Binding-site contacts:
Ligand atom C3 contacts residue ASN1129 of chain 1.A at 3.8 Å.
Ligand atom C7 contacts residue ASN1129 of chain 1.A at 3.5 Å.
Ligand atom C6 contacts residue PHE1134 of chain 1.A at 3.5 Å (hydrophobic).
Ligand atom C5 contacts residue HIS1132 of chain 1.A at 4.2 Å.
Ligand atom C1 contacts residue THR1131 of chain 1.A at 3.8 Å.
Ligand atom C3 contacts residue THR1131 of chain 1.A at 4.3 Å.
Ligand atom C5 contacts residue ASN1129 of chain 1.A at 3.7 Å.
Ligand atom O7 contacts residue ASN1129 of chain 1.A at 3.7 Å.
Ligand atom N2 contacts residue ASN1129 of chain 1.A at 2.9 Å (h-bond).
Ligand atom C2 contacts residue THR1131 of chain 1.A at 4.5 Å.
Ligand atom C1 contacts residue ASN1129 of chain 1.A at 1.4 Å.
Ligand atom O5 contacts residue THR1131 of chain 1.A at 4.2 Å.
Ligand atom C2 contacts residue ASN1129 of chain 1.A at 2.5 Å.
Ligand atom O6 contacts residue PHE1134 of chain 1.A at 3.5 Å.
Ligand atom O5 contacts residue ASN1129 of chain 1.A at 2.4 Å (h-bond).
Ligand atom C4 contacts residue ASN1129 of chain 1.A at 4.2 Å.
Ligand atom C7 contacts residue THR1131 of chain 1.A at 4.0 Å.
Ligand atom O5 contacts residue PHE1134 of chain 1.A at 4.3 Å.
Ligand atom O7 contacts residue THR1131 of chain 1.A at 2.9 Å (h-bond).
Ligand atom C5 contacts residue THR1131 of chain 1.A at 4.0 Å.
Ligand atom C6 contacts residue HIS1132 of chain 1.A at 3.9 Å.

Sequence of chain 1.A:
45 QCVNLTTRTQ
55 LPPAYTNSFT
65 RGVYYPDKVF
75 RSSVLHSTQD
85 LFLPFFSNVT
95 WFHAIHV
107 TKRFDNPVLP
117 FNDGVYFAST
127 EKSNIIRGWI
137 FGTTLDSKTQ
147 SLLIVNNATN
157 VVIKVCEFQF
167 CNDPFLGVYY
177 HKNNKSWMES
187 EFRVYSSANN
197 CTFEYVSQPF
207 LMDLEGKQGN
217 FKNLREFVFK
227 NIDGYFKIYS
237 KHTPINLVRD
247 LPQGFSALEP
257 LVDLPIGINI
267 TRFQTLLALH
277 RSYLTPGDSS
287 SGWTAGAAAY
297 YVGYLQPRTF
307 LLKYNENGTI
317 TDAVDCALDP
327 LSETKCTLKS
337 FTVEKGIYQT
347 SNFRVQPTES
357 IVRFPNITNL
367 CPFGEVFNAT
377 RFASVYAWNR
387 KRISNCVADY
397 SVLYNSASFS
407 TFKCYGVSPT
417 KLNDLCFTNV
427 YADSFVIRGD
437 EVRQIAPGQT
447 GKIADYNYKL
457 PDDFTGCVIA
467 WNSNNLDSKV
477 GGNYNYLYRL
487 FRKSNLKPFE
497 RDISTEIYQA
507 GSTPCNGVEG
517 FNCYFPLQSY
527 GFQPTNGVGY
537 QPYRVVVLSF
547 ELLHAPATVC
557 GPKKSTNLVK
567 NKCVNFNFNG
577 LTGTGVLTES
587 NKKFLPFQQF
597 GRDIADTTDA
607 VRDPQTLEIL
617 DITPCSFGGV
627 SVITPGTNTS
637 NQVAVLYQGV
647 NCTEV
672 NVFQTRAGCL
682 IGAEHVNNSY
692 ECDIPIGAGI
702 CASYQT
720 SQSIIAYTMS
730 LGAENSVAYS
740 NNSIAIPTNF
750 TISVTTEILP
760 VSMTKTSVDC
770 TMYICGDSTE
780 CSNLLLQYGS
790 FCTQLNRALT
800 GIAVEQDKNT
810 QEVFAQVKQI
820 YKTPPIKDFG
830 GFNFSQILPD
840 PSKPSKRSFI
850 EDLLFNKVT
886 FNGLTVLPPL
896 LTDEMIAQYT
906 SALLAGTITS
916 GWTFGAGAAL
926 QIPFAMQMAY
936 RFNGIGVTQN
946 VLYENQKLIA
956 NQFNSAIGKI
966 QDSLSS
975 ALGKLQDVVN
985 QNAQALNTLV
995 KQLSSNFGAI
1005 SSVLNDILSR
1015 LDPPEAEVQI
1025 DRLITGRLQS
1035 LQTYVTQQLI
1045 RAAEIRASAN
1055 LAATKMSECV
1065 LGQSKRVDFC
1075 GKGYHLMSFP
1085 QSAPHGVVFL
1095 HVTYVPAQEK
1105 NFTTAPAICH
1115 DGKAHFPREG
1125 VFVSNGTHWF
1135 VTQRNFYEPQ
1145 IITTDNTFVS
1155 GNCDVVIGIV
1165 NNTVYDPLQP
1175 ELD

The small molecule below binds the protein below.
Small molecule (SMILES): CC(=O)N[C@H]1[C@H](O[C@H]2[C@H](O)[C@@H](NC(C)=O)CO[C@@H]2CO)O[C@H](CO)[C@@H](O)[C@@H]1O